This protein binds this small molecule.
Small molecule (SMILES): CC(=O)N[C@@H]1[C@@H](O)[C@H](O)[C@@H](CO)O[C@H]1O

Sequence of chain 1.A:
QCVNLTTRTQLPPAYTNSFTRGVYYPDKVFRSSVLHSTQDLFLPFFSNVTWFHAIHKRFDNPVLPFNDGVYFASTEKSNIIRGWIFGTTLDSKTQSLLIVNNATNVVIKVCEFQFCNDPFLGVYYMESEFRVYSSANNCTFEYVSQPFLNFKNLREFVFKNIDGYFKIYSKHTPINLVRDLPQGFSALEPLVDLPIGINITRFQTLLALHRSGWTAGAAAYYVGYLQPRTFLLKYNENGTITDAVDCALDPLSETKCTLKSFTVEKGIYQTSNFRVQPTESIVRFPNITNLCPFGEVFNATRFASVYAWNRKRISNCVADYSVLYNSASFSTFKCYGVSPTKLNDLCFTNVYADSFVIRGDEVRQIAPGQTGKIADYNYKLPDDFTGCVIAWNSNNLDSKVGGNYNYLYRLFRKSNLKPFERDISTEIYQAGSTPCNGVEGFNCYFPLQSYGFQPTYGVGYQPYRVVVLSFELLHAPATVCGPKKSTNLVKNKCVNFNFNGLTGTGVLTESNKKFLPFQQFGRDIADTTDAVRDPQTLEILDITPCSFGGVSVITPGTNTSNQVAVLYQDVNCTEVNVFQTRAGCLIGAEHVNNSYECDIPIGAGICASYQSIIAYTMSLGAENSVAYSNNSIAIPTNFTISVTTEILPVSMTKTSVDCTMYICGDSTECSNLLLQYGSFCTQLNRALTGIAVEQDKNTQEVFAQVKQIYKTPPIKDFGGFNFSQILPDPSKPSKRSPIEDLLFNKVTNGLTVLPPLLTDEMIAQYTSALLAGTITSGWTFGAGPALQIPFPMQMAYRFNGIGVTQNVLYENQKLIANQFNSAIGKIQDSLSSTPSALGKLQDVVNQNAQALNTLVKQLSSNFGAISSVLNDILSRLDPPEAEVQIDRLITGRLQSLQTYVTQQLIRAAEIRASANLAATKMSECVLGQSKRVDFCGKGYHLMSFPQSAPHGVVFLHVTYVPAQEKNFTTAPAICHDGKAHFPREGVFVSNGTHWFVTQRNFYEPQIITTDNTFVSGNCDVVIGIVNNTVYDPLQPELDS

Binding-site contacts:
Ligand atom C3 contacts residue ASN282 of chain 1.B at 3.8 Å.
Ligand atom C2 contacts residue ASN282 of chain 1.B at 2.5 Å.
Ligand atom N2 contacts residue ASN282 of chain 1.B at 2.9 Å (h-bond).
Ligand atom O6 contacts residue ASN282 of chain 1.B at 4.2 Å.
Ligand atom C7 contacts residue ASN282 of chain 1.B at 3.4 Å.
Ligand atom C5 contacts residue ASN282 of chain 1.B at 3.7 Å.
Ligand atom O6 contacts residue LYS558 of chain 1.A at 4.3 Å.
Ligand atom C8 contacts residue ASN282 of chain 1.B at 4.5 Å.
Ligand atom O7 contacts residue ASN280 of chain 1.B at 3.9 Å.
Ligand atom O7 contacts residue ASN282 of chain 1.B at 3.4 Å (h-bond).
Ligand atom C1 contacts residue ASN282 of chain 1.B at 1.4 Å.
Ligand atom C4 contacts residue ASN282 of chain 1.B at 4.2 Å.
Ligand atom O5 contacts residue ASN282 of chain 1.B at 2.4 Å (h-bond).
Ligand atom C7 contacts residue ASN280 of chain 1.B at 3.9 Å.
Ligand atom C8 contacts residue ASN280 of chain 1.B at 3.7 Å.

Sequence of chain 1.B:
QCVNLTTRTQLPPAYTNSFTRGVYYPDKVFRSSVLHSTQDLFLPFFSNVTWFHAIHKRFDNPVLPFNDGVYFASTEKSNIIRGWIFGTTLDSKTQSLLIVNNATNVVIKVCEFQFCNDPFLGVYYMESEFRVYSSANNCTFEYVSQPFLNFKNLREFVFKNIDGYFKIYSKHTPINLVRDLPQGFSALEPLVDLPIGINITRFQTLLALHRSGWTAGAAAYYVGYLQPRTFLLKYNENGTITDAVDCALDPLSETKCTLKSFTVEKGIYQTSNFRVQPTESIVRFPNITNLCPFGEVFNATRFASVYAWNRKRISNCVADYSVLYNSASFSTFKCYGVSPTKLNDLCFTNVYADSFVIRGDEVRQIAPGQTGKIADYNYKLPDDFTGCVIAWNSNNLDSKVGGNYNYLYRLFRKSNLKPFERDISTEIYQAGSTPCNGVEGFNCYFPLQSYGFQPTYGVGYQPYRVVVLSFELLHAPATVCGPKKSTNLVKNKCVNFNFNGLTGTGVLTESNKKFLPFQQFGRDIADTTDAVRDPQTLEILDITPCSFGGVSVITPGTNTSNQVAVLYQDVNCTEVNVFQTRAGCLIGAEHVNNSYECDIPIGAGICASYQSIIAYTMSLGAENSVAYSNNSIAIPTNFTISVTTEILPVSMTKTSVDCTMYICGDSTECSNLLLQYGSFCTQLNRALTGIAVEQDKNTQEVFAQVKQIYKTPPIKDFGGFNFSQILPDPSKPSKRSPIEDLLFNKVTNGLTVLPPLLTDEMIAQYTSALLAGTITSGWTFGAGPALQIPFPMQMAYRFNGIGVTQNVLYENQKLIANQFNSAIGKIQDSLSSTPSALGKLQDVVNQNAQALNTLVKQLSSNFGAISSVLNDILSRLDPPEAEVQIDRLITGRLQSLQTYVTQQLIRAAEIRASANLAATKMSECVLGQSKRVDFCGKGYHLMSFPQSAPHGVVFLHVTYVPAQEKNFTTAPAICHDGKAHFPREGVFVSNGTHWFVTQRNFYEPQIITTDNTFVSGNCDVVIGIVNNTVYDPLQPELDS